Sequence of chain 1.A:
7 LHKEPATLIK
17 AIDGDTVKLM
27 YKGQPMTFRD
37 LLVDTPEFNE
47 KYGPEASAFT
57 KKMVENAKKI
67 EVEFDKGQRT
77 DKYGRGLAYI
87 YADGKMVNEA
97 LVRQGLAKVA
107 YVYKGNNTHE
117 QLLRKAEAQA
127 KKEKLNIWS

A protein and the small-molecule ligand that binds it are described below.
Small molecule (SMILES): Cc1cn([C@H]2C[C@H](OP(=O)(O)O)[C@@H](COP(=O)(O)O)O2)c(=O)[nH]c1=O

Binding-site contacts:
Ligand atom O4P contacts residue ARG35 of chain 1.A at 2.9 Å (salt-bridge).
Ligand atom P1 contacts residue TYR79 of chain 1.A at 3.6 Å.
Ligand atom O3' contacts residue LYS78 of chain 1.A at 3.7 Å.
Ligand atom C3' contacts residue TYR107 of chain 1.A at 3.9 Å (hydrophobic).
Ligand atom C2 contacts residue TYR109 of chain 1.A at 3.9 Å (hydrophobic).
Ligand atom N3 contacts residue LEU83 of chain 1.A at 3.8 Å.
Ligand atom C4 contacts residue LEU83 of chain 1.A at 3.6 Å (hydrophobic).
Ligand atom C5 contacts residue TYR107 of chain 1.A at 4.0 Å (hydrophobic).
Ligand atom C5' contacts residue ARG81 of chain 1.A at 4.0 Å.
Ligand atom N3 contacts residue TYR109 of chain 1.A at 3.5 Å.
Ligand atom O4 contacts residue LEU83 of chain 1.A at 3.6 Å.
Ligand atom O5P contacts residue CA1 of chain 1.B at 3.1 Å.
Ligand atom O4 contacts residue TYR109 of chain 1.A at 3.8 Å.
Ligand atom O4' contacts residue ARG81 of chain 1.A at 3.0 Å (salt-bridge).
Ligand atom C4' contacts residue ARG81 of chain 1.A at 3.9 Å.
Ligand atom O5P contacts residue ARG35 of chain 1.A at 2.9 Å (salt-bridge).
Ligand atom O2 contacts residue ASP77 of chain 1.A at 3.9 Å.
Ligand atom P2 contacts residue CA1 of chain 1.B at 4.0 Å.
Ligand atom O2P contacts residue TYR79 of chain 1.A at 2.5 Å (h-bond).
Ligand atom O5P contacts residue ASP40 of chain 1.A at 3.3 Å (salt-bridge).
Ligand atom C5' contacts residue TYR107 of chain 1.A at 3.6 Å (hydrophobic).
Ligand atom P2 contacts residue ARG35 of chain 1.A at 3.6 Å.
Ligand atom O1P contacts residue TYR79 of chain 1.A at 3.5 Å (h-bond).
Ligand atom C2' contacts residue TYR107 of chain 1.A at 3.8 Å (hydrophobic).
Ligand atom C5M contacts residue TYR107 of chain 1.A at 3.8 Å (hydrophobic).
Ligand atom O4 contacts residue LEU37 of chain 1.A at 3.9 Å.
Ligand atom O2 contacts residue TYR109 of chain 1.A at 4.0 Å.
Ligand atom O6P contacts residue GLU43 of chain 1.A at 4.1 Å.
Ligand atom P2 contacts residue ARG81 of chain 1.A at 3.9 Å.
Ligand atom P1 contacts residue LYS78 of chain 1.A at 3.9 Å.
Ligand atom O4P contacts residue ARG81 of chain 1.A at 2.8 Å (salt-bridge).
Ligand atom C2 contacts residue ASP77 of chain 1.A at 4.0 Å.
Ligand atom C4 contacts residue TYR109 of chain 1.A at 3.7 Å (hydrophobic).
Ligand atom O1P contacts residue LYS78 of chain 1.A at 2.9 Å (salt-bridge).
Ligand atom C2' contacts residue TYR109 of chain 1.A at 3.5 Å (hydrophobic).
Ligand atom C5M contacts residue ARG35 of chain 1.A at 3.6 Å.
Ligand atom O5' contacts residue ARG35 of chain 1.A at 3.6 Å.
Ligand atom C5M contacts residue ASP36 of chain 1.A at 3.9 Å.
Ligand atom O5' contacts residue ARG81 of chain 1.A at 3.0 Å (salt-bridge).
Ligand atom C5 contacts residue LEU83 of chain 1.A at 4.0 Å (hydrophobic).